Sequence of chain 1.F:
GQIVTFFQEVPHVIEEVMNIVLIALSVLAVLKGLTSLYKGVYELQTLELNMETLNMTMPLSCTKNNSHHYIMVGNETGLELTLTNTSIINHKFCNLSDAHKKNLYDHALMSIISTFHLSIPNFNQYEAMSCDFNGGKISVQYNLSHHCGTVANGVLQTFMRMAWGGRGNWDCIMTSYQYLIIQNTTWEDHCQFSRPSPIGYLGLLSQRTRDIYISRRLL

Sequence of chain 1.D:
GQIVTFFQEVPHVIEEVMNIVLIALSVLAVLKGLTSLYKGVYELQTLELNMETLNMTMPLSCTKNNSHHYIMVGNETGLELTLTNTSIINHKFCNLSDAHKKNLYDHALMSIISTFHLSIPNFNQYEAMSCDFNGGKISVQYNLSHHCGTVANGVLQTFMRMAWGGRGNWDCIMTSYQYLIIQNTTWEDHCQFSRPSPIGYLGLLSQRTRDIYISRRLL

Binding-site contacts:
Ligand atom O4 contacts residue ARG256 of chain 1.F at 3.5 Å (salt-bridge).
Ligand atom O5 contacts residue PHE117 of chain 1.D at 4.5 Å.
Ligand atom C6 contacts residue ARG256 of chain 1.F at 3.6 Å.
Ligand atom C1 contacts residue SER121 of chain 1.E at 4.1 Å.
Ligand atom O6B contacts residue LEU258 of chain 1.F at 4.3 Å.
Ligand atom C1 contacts residue ARG257 of chain 1.F at 4.0 Å.
Ligand atom C6 contacts residue LEU258 of chain 1.F at 3.6 Å (hydrophobic).
Ligand atom O6B contacts residue ARG256 of chain 1.F at 3.3 Å.
Ligand atom O4 contacts residue LEU258 of chain 1.F at 3.3 Å.
Ligand atom O6A contacts residue ARG257 of chain 1.F at 2.7 Å (salt-bridge).
Ligand atom O5 contacts residue TYR150 of chain 1.D at 4.2 Å.
Ligand atom C3 contacts residue ARG257 of chain 1.F at 4.5 Å.
Ligand atom O2 contacts residue TYR150 of chain 1.D at 3.8 Å.
Ligand atom O2 contacts residue ARG256 of chain 1.F at 3.0 Å (salt-bridge).
Ligand atom C1 contacts residue TYR150 of chain 1.D at 3.6 Å (hydrophobic).
Ligand atom C2 contacts residue SER121 of chain 1.E at 3.5 Å.
Ligand atom O6A contacts residue LEU258 of chain 1.F at 2.5 Å (h-bond).
Ligand atom O3 contacts residue ARG257 of chain 1.F at 3.8 Å.
Ligand atom C4 contacts residue ARG256 of chain 1.F at 3.9 Å.
Ligand atom C2 contacts residue ARG257 of chain 1.F at 3.8 Å.
Ligand atom C3 contacts residue SER121 of chain 1.E at 4.5 Å.
Ligand atom O2 contacts residue ARG257 of chain 1.F at 3.4 Å (salt-bridge).
Ligand atom C5 contacts residue TYR150 of chain 1.D at 4.2 Å (hydrophobic).
Ligand atom C6 contacts residue ARG257 of chain 1.F at 3.2 Å.
Ligand atom C2 contacts residue ARG256 of chain 1.F at 4.3 Å.
Ligand atom C2 contacts residue TYR150 of chain 1.D at 4.5 Å (hydrophobic).
Ligand atom O6A contacts residue LEU259 of chain 1.F at 4.2 Å.
Ligand atom O5 contacts residue SER121 of chain 1.E at 4.3 Å.
Ligand atom O6A contacts residue ARG256 of chain 1.F at 3.4 Å.
Ligand atom O3 contacts residue SER121 of chain 1.E at 4.3 Å.
Ligand atom O2 contacts residue SER121 of chain 1.E at 3.9 Å.
Ligand atom O3 contacts residue TYR150 of chain 1.D at 4.0 Å.
Ligand atom C5 contacts residue ARG257 of chain 1.F at 4.4 Å.
Ligand atom O5 contacts residue ARG257 of chain 1.F at 3.5 Å (salt-bridge).
Ligand atom O6B contacts residue ARG257 of chain 1.F at 2.9 Å (salt-bridge).

Sequence of chain 1.E:
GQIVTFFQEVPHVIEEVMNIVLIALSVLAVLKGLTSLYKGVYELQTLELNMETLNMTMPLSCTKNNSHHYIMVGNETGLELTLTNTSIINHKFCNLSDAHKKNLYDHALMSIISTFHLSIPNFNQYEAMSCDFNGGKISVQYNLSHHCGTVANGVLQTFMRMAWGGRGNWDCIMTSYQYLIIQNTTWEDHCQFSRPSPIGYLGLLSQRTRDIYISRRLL

The small molecule below binds the protein below.
Small molecule (SMILES): O=C(O)[C@H]1O[C@@H](O[C@@H]2[C@@H](O)[C@@H](O)OC[C@H]2O)[C@H](O)[C@@H](O[C@H]2OC[C@@H](O)[C@H](O)[C@H]2O)[C@@H]1O